Binding-site contacts:
Ligand atom C17 contacts residue ASN24 of chain 1.L at 3.6 Å.
Ligand atom O31 contacts residue CYS81 of chain 1.I at 3.9 Å.
Ligand atom O3 contacts residue TRP251 of chain 1.B at 3.3 Å (h-bond).
Ligand atom C2B contacts residue ASP95 of chain 1.B at 3.7 Å.
Ligand atom O80 contacts residue ILE21 of chain 1.L at 4.0 Å.
Ligand atom O6B contacts residue LEU91 of chain 1.I at 3.7 Å.
Ligand atom C6C contacts residue LYS31 of chain 1.L at 3.2 Å.
Ligand atom C18 contacts residue TYR28 of chain 1.L at 3.5 Å (hydrophobic).
Ligand atom C31 contacts residue TYR84 of chain 1.I at 4.0 Å (hydrophobic).
Ligand atom C3 contacts residue TRP251 of chain 1.B at 3.4 Å (hydrophobic).
Ligand atom C6 contacts residue LEU91 of chain 1.I at 3.8 Å (hydrophobic).
Ligand atom C6B contacts residue TYR96 of chain 1.B at 4.0 Å (hydrophobic).
Ligand atom O6B contacts residue TYR85 of chain 1.I at 3.9 Å.
Ligand atom C4 contacts residue TRP251 of chain 1.B at 3.8 Å (hydrophobic).
Ligand atom C79 contacts residue GLY17 of chain 1.L at 3.7 Å.
Ligand atom C24 contacts residue TYR27 of chain 1.L at 3.9 Å (hydrophobic).
Ligand atom O3 contacts residue LEU252 of chain 1.B at 3.6 Å.
Ligand atom C16 contacts residue PRO264 of chain 1.B at 3.5 Å (hydrophobic).
Ligand atom O6C contacts residue TYR84 of chain 1.I at 3.1 Å (h-bond).
Ligand atom C23 contacts residue TYR28 of chain 1.L at 3.9 Å (hydrophobic).
Ligand atom O3B contacts residue ASP95 of chain 1.B at 2.9 Å (salt-bridge).
Ligand atom C3B contacts residue ASP95 of chain 1.B at 3.3 Å.
Ligand atom O6C contacts residue LYS31 of chain 1.L at 2.5 Å (salt-bridge).
Ligand atom C5 contacts residue TYR96 of chain 1.B at 3.5 Å (hydrophobic).
Ligand atom O4 contacts residue TRP251 of chain 1.B at 3.0 Å (h-bond).
Ligand atom C6 contacts residue TYR96 of chain 1.B at 3.6 Å (hydrophobic).
Ligand atom C14 contacts residue PRO264 of chain 1.B at 4.0 Å (hydrophobic).
Ligand atom O1 contacts residue TYR96 of chain 1.B at 3.5 Å.
Ligand atom O2B contacts residue ASP95 of chain 1.B at 2.7 Å (salt-bridge).
Ligand atom C6 contacts residue MET172 of chain 1.B at 4.0 Å (hydrophobic).
Ligand atom C14 contacts residue ASN24 of chain 1.L at 4.0 Å.
Ligand atom O5 contacts residue LEU91 of chain 1.I at 3.5 Å.
Ligand atom O21 contacts residue TYR85 of chain 1.I at 3.8 Å.
Ligand atom C51 contacts residue TYR84 of chain 1.I at 3.9 Å (hydrophobic).
Ligand atom C19 contacts residue ASN24 of chain 1.L at 3.9 Å.
Ligand atom O6 contacts residue LEU91 of chain 1.I at 3.7 Å.
Ligand atom O20 contacts residue TYR28 of chain 1.L at 3.6 Å.
Ligand atom O41 contacts residue TYR84 of chain 1.I at 3.2 Å.
Ligand atom O11 contacts residue TYR84 of chain 1.I at 3.9 Å.
Ligand atom C17 contacts residue TYR28 of chain 1.L at 3.8 Å (hydrophobic).

Sequence of chain 1.B:
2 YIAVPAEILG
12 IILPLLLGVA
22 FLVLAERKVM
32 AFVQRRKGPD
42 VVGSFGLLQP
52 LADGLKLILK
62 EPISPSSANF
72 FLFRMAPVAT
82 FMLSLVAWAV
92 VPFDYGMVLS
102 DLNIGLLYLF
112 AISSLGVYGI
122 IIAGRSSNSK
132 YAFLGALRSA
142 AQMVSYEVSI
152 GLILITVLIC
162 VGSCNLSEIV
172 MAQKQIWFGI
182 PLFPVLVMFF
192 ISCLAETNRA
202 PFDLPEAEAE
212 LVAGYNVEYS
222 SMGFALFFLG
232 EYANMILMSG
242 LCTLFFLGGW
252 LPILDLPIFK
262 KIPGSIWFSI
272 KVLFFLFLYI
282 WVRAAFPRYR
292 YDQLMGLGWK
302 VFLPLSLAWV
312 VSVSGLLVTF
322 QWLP

The small molecule below binds the protein below.
Small molecule (SMILES): C[C@@H]1CC[C@@]2(OC1)O[C@H]1C[C@H]3[C@@H]4CC=C5C[C@@H](OCCC(CO[C@H]6O[C@H](CO)[C@@H](O[C@H]7O[C@H](CO)[C@@H](O)[C@H](O)[C@H]7O)[C@H](O)[C@H]6O)CO[C@H]6O[C@H](CO)[C@@H](O[C@H]7O[C@H](CO)[C@@H](O)[C@H](O)[C@H]7O)[C@H](O)[C@H]6O)CC[C@]5(C)[C@H]4CC[C@]3(C)[C@H]1[C@@H]2C

Sequence of chain 1.L:
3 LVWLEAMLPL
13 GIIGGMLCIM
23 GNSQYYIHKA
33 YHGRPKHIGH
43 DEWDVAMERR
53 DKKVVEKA

Sequence of chain 1.I:
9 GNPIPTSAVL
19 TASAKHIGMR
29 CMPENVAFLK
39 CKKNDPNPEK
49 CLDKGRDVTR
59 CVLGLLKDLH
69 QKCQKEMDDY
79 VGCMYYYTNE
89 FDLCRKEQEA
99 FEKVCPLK